Sequence of chain 2.A:
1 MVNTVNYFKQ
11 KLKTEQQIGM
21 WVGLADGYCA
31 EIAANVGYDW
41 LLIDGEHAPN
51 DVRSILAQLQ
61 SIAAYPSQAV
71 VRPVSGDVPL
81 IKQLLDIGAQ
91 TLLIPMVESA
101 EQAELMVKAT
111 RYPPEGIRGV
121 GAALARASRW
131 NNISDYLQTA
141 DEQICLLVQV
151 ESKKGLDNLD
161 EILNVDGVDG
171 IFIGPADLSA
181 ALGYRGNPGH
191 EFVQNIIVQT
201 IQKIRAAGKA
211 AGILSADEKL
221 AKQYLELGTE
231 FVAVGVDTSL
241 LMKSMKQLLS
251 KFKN

This protein binds this small molecule.
Small molecule (SMILES): CC(=O)C(=O)O

Sequence of chain 2.C:
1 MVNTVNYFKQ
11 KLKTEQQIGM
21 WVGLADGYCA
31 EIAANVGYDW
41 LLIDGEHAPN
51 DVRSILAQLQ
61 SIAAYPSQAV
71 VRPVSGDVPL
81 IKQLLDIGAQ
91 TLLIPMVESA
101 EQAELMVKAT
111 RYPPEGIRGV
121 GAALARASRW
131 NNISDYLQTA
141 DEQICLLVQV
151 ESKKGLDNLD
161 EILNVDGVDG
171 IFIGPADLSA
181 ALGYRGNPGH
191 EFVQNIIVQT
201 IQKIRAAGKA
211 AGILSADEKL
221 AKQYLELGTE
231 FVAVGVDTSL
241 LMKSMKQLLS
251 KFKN

Binding-site contacts:
Ligand atom O contacts residue GLY174 of chain 2.C at 3.4 Å.
Ligand atom OXT contacts residue ZN1 of chain 2.J at 4.3 Å.
Ligand atom O3 contacts residue ARG72 of chain 2.C at 2.9 Å (salt-bridge).
Ligand atom CB contacts residue TRP21 of chain 2.C at 4.1 Å (hydrophobic).
Ligand atom OXT contacts residue ASP177 of chain 2.C at 4.2 Å.
Ligand atom O contacts residue ALA176 of chain 2.C at 3.5 Å (h-bond).
Ligand atom O contacts residue PRO175 of chain 2.C at 4.0 Å.
Ligand atom C contacts residue ZN1 of chain 2.J at 3.0 Å.
Ligand atom OXT contacts residue ALA176 of chain 2.C at 2.8 Å (h-bond).
Ligand atom CA contacts residue ZN1 of chain 2.J at 2.8 Å.
Ligand atom O3 contacts residue GLN149 of chain 2.C at 3.1 Å (h-bond).
Ligand atom C contacts residue PRO175 of chain 2.C at 3.8 Å (hydrophobic).
Ligand atom O contacts residue ZN1 of chain 2.J at 2.3 Å.
Ligand atom CA contacts residue ARG72 of chain 2.C at 3.7 Å.
Ligand atom CB contacts residue LEU214 of chain 2.C at 3.9 Å (hydrophobic).
Ligand atom C contacts residue GLU151 of chain 2.C at 4.1 Å.
Ligand atom OXT contacts residue PRO175 of chain 2.C at 3.2 Å (h-bond).
Ligand atom O contacts residue ASP177 of chain 2.C at 3.0 Å (salt-bridge).
Ligand atom O contacts residue VAL120 of chain 2.A at 4.2 Å.
Ligand atom CA contacts residue GLY174 of chain 2.C at 4.0 Å.
Ligand atom OXT contacts residue GLY174 of chain 2.C at 3.3 Å.
Ligand atom O3 contacts residue GLU151 of chain 2.C at 3.3 Å (salt-bridge).
Ligand atom C contacts residue GLY174 of chain 2.C at 3.4 Å.
Ligand atom CA contacts residue GLN149 of chain 2.C at 4.0 Å.
Ligand atom O3 contacts residue ZN1 of chain 2.J at 2.0 Å.
Ligand atom O3 contacts residue ASP177 of chain 2.C at 4.0 Å.
Ligand atom O3 contacts residue GLY174 of chain 2.C at 4.1 Å.
Ligand atom C contacts residue ASP177 of chain 2.C at 4.0 Å.
Ligand atom CB contacts residue ARG72 of chain 2.C at 3.7 Å.
Ligand atom CA contacts residue GLU151 of chain 2.C at 4.2 Å.
Ligand atom CB contacts residue ZN1 of chain 2.J at 4.1 Å.
Ligand atom O contacts residue GLU151 of chain 2.C at 3.2 Å (salt-bridge).
Ligand atom C contacts residue ALA176 of chain 2.C at 3.6 Å (hydrophobic).